Sequence of chain 1.H:
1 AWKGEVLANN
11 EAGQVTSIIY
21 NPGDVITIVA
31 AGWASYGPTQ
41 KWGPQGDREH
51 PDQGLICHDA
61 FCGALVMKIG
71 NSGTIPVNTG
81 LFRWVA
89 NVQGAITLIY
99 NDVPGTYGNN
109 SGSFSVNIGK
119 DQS

Binding-site contacts:
Ligand atom C6 contacts residue VAL101 of chain 1.H at 3.9 Å (hydrophobic).
Ligand atom O2 contacts residue ASN107 of chain 1.H at 2.9 Å (h-bond).
Ligand atom C2 contacts residue CA1 of chain 1.EA at 4.0 Å.
Ligand atom C6 contacts residue CYS62 of chain 1.H at 4.0 Å (hydrophobic).
Ligand atom O5 contacts residue TYR36 of chain 1.H at 3.5 Å.
Ligand atom C4 contacts residue ASP100 of chain 1.H at 3.5 Å.
Ligand atom C3 contacts residue THR104 of chain 1.H at 4.1 Å.
Ligand atom O6 contacts residue HIS50 of chain 1.H at 2.9 Å (h-bond).
Ligand atom C4 contacts residue CA1 of chain 1.EA at 3.3 Å.
Ligand atom O1 contacts residue TYR36 of chain 1.H at 3.6 Å.
Ligand atom O3 contacts residue TYR36 of chain 1.H at 3.4 Å (h-bond).
Ligand atom C6 contacts residue HIS50 of chain 1.H at 3.6 Å.
Ligand atom O1 contacts residue HIS50 of chain 1.H at 3.9 Å.
Ligand atom O2 contacts residue GLY37 of chain 1.H at 4.4 Å.
Ligand atom O2 contacts residue TYR36 of chain 1.H at 4.1 Å.
Ligand atom C1 contacts residue TYR36 of chain 1.H at 4.1 Å (hydrophobic).
Ligand atom C2 contacts residue TYR36 of chain 1.H at 3.5 Å (hydrophobic).
Ligand atom O3 contacts residue ASN107 of chain 1.H at 2.8 Å (h-bond).
Ligand atom O6 contacts residue VAL101 of chain 1.H at 4.1 Å.
Ligand atom C3 contacts residue ASN107 of chain 1.H at 3.9 Å.
Ligand atom O3 contacts residue THR104 of chain 1.H at 3.2 Å (h-bond).
Ligand atom C3 contacts residue TYR36 of chain 1.H at 3.8 Å (hydrophobic).
Ligand atom C5 contacts residue GLN53 of chain 1.H at 4.2 Å.
Ligand atom O4 contacts residue THR104 of chain 1.H at 3.4 Å (h-bond).
Ligand atom O3 contacts residue CA1 of chain 1.EA at 2.4 Å.
Ligand atom C5 contacts residue TYR36 of chain 1.H at 4.3 Å (hydrophobic).
Ligand atom O4 contacts residue ASP100 of chain 1.H at 2.6 Å (salt-bridge).
Ligand atom O6 contacts residue GLN53 of chain 1.H at 3.0 Å (h-bond).
Ligand atom O4 contacts residue CA1 of chain 1.EA at 2.5 Å.
Ligand atom C6 contacts residue GLN53 of chain 1.H at 4.0 Å.
Ligand atom C5 contacts residue HIS50 of chain 1.H at 3.9 Å.
Ligand atom O5 contacts residue HIS50 of chain 1.H at 3.1 Å (h-bond).
Ligand atom C3 contacts residue CA1 of chain 1.EA at 3.4 Å.
Ligand atom C4 contacts residue TYR36 of chain 1.H at 4.0 Å (hydrophobic).
Ligand atom O4 contacts residue TYR36 of chain 1.H at 3.1 Å (h-bond).
Ligand atom C1 contacts residue HIS50 of chain 1.H at 4.0 Å.
Ligand atom C4 contacts residue THR104 of chain 1.H at 3.3 Å.
Ligand atom C5 contacts residue ASP100 of chain 1.H at 4.0 Å.
Ligand atom C2 contacts residue ASN107 of chain 1.H at 3.7 Å.
Ligand atom C6 contacts residue ASP100 of chain 1.H at 3.4 Å.

The small molecule below binds the protein below.
Small molecule (SMILES): OC[C@H]1O[C@@H](O)[C@H](O)[C@@H](O)[C@H]1O